Sequence of chain 1.B:
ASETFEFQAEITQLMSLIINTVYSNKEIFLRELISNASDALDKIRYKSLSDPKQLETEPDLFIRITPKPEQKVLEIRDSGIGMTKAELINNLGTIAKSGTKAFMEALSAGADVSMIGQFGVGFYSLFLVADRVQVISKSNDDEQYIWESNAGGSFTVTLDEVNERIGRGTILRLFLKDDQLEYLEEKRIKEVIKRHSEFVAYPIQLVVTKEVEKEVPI

Binding-site contacts:
Ligand atom C1 contacts residue LEU173 of chain 1.B at 3.8 Å (hydrophobic).
Ligand atom O7 contacts residue ALA41 of chain 1.B at 3.0 Å.
Ligand atom N12 contacts residue MET84 of chain 1.B at 3.4 Å.
Ligand atom C17 contacts residue ASN37 of chain 1.B at 3.8 Å.
Ligand atom N14 contacts residue GLY83 of chain 1.B at 3.8 Å.
Ligand atom C16 contacts residue ASP40 of chain 1.B at 4.0 Å.
Ligand atom N12 contacts residue GLY83 of chain 1.B at 2.8 Å (h-bond).
Ligand atom C10 contacts residue MET84 of chain 1.B at 3.8 Å (hydrophobic).
Ligand atom C24 contacts residue GLY121 of chain 1.B at 3.7 Å.
Ligand atom C13 contacts residue ALA41 of chain 1.B at 4.0 Å (hydrophobic).
Ligand atom C10 contacts residue ALA41 of chain 1.B at 3.7 Å (hydrophobic).
Ligand atom C13 contacts residue ILE82 of chain 1.B at 3.6 Å (hydrophobic).
Ligand atom C3 contacts residue ASP79 of chain 1.B at 3.6 Å.
Ligand atom CL9 contacts residue LEU93 of chain 1.B at 3.9 Å.
Ligand atom N14 contacts residue MET84 of chain 1.B at 3.4 Å.
Ligand atom C2 contacts residue ASN37 of chain 1.B at 3.9 Å.
Ligand atom O8 contacts residue LEU173 of chain 1.B at 3.3 Å.
Ligand atom C11 contacts residue ALA41 of chain 1.B at 3.8 Å (hydrophobic).
Ligand atom C23 contacts residue GLY121 of chain 1.B at 3.7 Å.
Ligand atom C5 contacts residue MET84 of chain 1.B at 3.7 Å (hydrophobic).
Ligand atom C13 contacts residue MET84 of chain 1.B at 4.0 Å (hydrophobic).
Ligand atom C22 contacts residue ASP40 of chain 1.B at 4.0 Å.
Ligand atom C17 contacts residue ASP40 of chain 1.B at 3.4 Å.
Ligand atom C13 contacts residue GLY83 of chain 1.B at 3.7 Å.
Ligand atom C16 contacts residue ALA41 of chain 1.B at 3.7 Å (hydrophobic).
Ligand atom CL9 contacts residue PHE124 of chain 1.B at 3.4 Å.
Ligand atom CL9 contacts residue ASN37 of chain 1.B at 3.4 Å.
Ligand atom N12 contacts residue ILE82 of chain 1.B at 3.5 Å.
Ligand atom C6 contacts residue MET84 of chain 1.B at 3.6 Å (hydrophobic).
Ligand atom C4 contacts residue ASP79 of chain 1.B at 3.5 Å.
Ligand atom N14 contacts residue ALA41 of chain 1.B at 3.9 Å.
Ligand atom C1 contacts residue ASN37 of chain 1.B at 3.6 Å.
Ligand atom O8 contacts residue ASN37 of chain 1.B at 3.6 Å.
Ligand atom O7 contacts residue ASP79 of chain 1.B at 2.6 Å (salt-bridge).
Ligand atom C4 contacts residue ALA41 of chain 1.B at 3.9 Å (hydrophobic).
Ligand atom N25 contacts residue GLY121 of chain 1.B at 3.5 Å (h-bond).
Ligand atom N14 contacts residue THR171 of chain 1.B at 3.6 Å (h-bond).
Ligand atom O7 contacts residue THR171 of chain 1.B at 3.7 Å.
Ligand atom C16 contacts residue ASN37 of chain 1.B at 3.5 Å.
Ligand atom C22 contacts residue ASN37 of chain 1.B at 3.9 Å.

A small-molecule ligand and the protein it binds are described below.
Small molecule (SMILES): NCCCOc1ccc(-c2cn[nH]c2-c2cc(Cl)c(O)cc2O)cc1